Sequence of chain 1.A:
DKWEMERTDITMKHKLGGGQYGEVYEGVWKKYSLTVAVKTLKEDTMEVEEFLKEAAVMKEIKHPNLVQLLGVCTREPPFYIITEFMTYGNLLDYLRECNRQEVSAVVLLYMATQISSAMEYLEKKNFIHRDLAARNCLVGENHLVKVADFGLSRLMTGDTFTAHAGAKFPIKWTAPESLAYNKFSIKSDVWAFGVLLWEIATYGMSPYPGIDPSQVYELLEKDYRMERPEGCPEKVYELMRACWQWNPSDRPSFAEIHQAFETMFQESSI

The protein below binds the small molecule below.
Small molecule (SMILES): CC(C)[C@H](CO)Nc1nc(Nc2ccc(C(=O)O)c(Cl)c2)c2ncn(C(C)C)c2n1

Binding-site contacts:
Ligand atom N7 contacts residue ALA37 of chain 1.A at 3.9 Å.
Ligand atom C2A contacts residue THR87 of chain 1.A at 3.4 Å.
Ligand atom N9 contacts residue ALA37 of chain 1.A at 3.8 Å.
Ligand atom C2A contacts residue PHE85 of chain 1.A at 3.8 Å (hydrophobic).
Ligand atom C5A contacts residue LEU16 of chain 1.A at 3.8 Å (hydrophobic).
Ligand atom C10 contacts residue PHE150 of chain 1.A at 3.7 Å (hydrophobic).
Ligand atom C2 contacts residue LEU138 of chain 1.A at 3.5 Å (hydrophobic).
Ligand atom C8 contacts residue ALA37 of chain 1.A at 3.4 Å (hydrophobic).
Ligand atom C2A contacts residue GLY89 of chain 1.A at 3.3 Å.
Ligand atom C6 contacts residue LEU16 of chain 1.A at 3.9 Å (hydrophobic).
Ligand atom C2A contacts residue MET86 of chain 1.A at 3.1 Å (hydrophobic).
Ligand atom N6 contacts residue MET86 of chain 1.A at 3.1 Å (h-bond).
Ligand atom C4 contacts residue LEU138 of chain 1.A at 3.5 Å (hydrophobic).
Ligand atom N1 contacts residue LEU138 of chain 1.A at 3.5 Å.
Ligand atom CL1 contacts residue LEU16 of chain 1.A at 3.6 Å.
Ligand atom C8 contacts residue GLU84 of chain 1.A at 3.4 Å.
Ligand atom C11 contacts residue VAL67 of chain 1.A at 3.7 Å (hydrophobic).
Ligand atom C5 contacts residue LEU138 of chain 1.A at 3.5 Å (hydrophobic).
Ligand atom N6 contacts residue LEU16 of chain 1.A at 3.5 Å.
Ligand atom C9 contacts residue THR83 of chain 1.A at 3.4 Å.
Ligand atom C14 contacts residue GLY18 of chain 1.A at 3.3 Å.
Ligand atom C1A contacts residue PHE85 of chain 1.A at 3.9 Å (hydrophobic).
Ligand atom O1 contacts residue ASN90 of chain 1.A at 3.2 Å (h-bond).
Ligand atom C3A contacts residue THR87 of chain 1.A at 3.2 Å.
Ligand atom C11 contacts residue LEU138 of chain 1.A at 3.5 Å (hydrophobic).
Ligand atom C1A contacts residue GLY89 of chain 1.A at 3.7 Å.
Ligand atom C1A contacts residue MET86 of chain 1.A at 3.5 Å (hydrophobic).
Ligand atom C6A contacts residue LEU16 of chain 1.A at 3.6 Å (hydrophobic).
Ligand atom C6 contacts residue LEU138 of chain 1.A at 3.6 Å (hydrophobic).
Ligand atom C8 contacts residue MET86 of chain 1.A at 3.6 Å (hydrophobic).
Ligand atom N3 contacts residue VAL24 of chain 1.A at 3.9 Å.
Ligand atom N3 contacts residue LEU138 of chain 1.A at 3.6 Å.
Ligand atom N7 contacts residue MET86 of chain 1.A at 3.1 Å (h-bond).
Ligand atom C14 contacts residue VAL24 of chain 1.A at 3.9 Å (hydrophobic).
Ligand atom N6 contacts residue PHE85 of chain 1.A at 3.6 Å.
Ligand atom C10 contacts residue THR83 of chain 1.A at 3.9 Å.
Ligand atom C15 contacts residue ASN90 of chain 1.A at 3.5 Å.
Ligand atom C1A contacts residue LEU16 of chain 1.A at 3.7 Å (hydrophobic).
Ligand atom C3A contacts residue GLY89 of chain 1.A at 3.6 Å.
Ligand atom C14 contacts residue GLY17 of chain 1.A at 3.9 Å.